Sequence of chain 1.A:
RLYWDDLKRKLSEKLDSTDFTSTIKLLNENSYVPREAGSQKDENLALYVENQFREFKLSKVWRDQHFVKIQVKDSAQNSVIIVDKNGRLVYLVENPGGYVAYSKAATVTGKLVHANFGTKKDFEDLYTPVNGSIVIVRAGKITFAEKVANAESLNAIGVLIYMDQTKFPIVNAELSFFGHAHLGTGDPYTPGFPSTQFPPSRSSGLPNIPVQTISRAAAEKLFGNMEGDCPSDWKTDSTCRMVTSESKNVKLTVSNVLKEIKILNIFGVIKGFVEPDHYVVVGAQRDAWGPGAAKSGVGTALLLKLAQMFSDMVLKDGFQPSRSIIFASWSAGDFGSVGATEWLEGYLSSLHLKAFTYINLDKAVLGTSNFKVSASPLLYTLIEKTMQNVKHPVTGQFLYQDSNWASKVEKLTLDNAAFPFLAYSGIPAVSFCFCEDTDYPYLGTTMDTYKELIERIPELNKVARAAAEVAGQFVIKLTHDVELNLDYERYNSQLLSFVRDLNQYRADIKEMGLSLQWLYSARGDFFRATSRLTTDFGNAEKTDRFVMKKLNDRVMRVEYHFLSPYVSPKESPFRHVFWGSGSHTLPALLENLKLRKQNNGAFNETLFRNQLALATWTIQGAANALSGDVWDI

The small molecule below binds the protein below.
Small molecule (SMILES): CC(=O)N[C@@H]1[C@@H](O)[C@H](O)[C@@H](CO)O[C@H]1O

Binding-site contacts:
Ligand atom C1 contacts residue ASN607 of chain 1.A at 1.4 Å.
Ligand atom C7 contacts residue ASN607 of chain 1.A at 3.6 Å.
Ligand atom C3 contacts residue ASN607 of chain 1.A at 3.9 Å.
Ligand atom C6 contacts residue LEU610 of chain 1.A at 4.4 Å (hydrophobic).
Ligand atom O5 contacts residue ASN607 of chain 1.A at 2.4 Å (h-bond).
Ligand atom O5 contacts residue THR609 of chain 1.A at 3.6 Å.
Ligand atom O7 contacts residue ASN607 of chain 1.A at 4.1 Å.
Ligand atom C2 contacts residue ASN607 of chain 1.A at 2.6 Å.
Ligand atom C5 contacts residue ASN607 of chain 1.A at 3.6 Å.
Ligand atom C8 contacts residue ASN607 of chain 1.A at 4.4 Å.
Ligand atom O6 contacts residue LEU610 of chain 1.A at 4.2 Å.
Ligand atom N2 contacts residue ASN607 of chain 1.A at 3.0 Å (h-bond).
Ligand atom C4 contacts residue ASN607 of chain 1.A at 4.3 Å.
Ligand atom C5 contacts residue THR609 of chain 1.A at 3.4 Å.
Ligand atom O5 contacts residue LEU610 of chain 1.A at 3.9 Å.
Ligand atom C6 contacts residue THR609 of chain 1.A at 3.8 Å.
Ligand atom C1 contacts residue THR609 of chain 1.A at 4.0 Å.